A protein and the small-molecule ligand that binds it are described below.
Small molecule (SMILES): Nc1nc2c(ncn2CCCCC(F)(F)P(=O)(O)O)c(=O)[nH]1

Sequence of chain 3.A:
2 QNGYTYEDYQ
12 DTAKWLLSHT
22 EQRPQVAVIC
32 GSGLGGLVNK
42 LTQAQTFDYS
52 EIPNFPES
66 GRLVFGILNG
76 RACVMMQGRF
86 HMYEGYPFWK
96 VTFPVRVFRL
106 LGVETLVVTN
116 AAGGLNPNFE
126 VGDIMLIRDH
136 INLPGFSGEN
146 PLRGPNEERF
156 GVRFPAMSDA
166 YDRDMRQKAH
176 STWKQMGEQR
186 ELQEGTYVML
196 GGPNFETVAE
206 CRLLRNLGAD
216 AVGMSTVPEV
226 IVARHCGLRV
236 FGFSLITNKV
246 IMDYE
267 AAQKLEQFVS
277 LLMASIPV

Binding-site contacts:
Ligand atom C8 contacts residue ALA117 of chain 3.A at 3.8 Å (hydrophobic).
Ligand atom F16 contacts residue HIS86 of chain 3.A at 3.2 Å.
Ligand atom C13 contacts residue ALA116 of chain 3.A at 3.5 Å (hydrophobic).
Ligand atom C5 contacts residue GLY118 of chain 3.A at 3.7 Å.
Ligand atom N2 contacts residue GLU201 of chain 3.A at 2.6 Å (salt-bridge).
Ligand atom O6 contacts residue VAL245 of chain 3.A at 3.7 Å.
Ligand atom C14 contacts residue HIS86 of chain 3.A at 3.6 Å.
Ligand atom C2 contacts residue GLU201 of chain 3.A at 3.4 Å.
Ligand atom F15 contacts residue SER33 of chain 3.A at 3.6 Å.
Ligand atom O1P contacts residue ALA116 of chain 3.A at 3.8 Å.
Ligand atom N3 contacts residue GLY218 of chain 3.A at 3.6 Å.
Ligand atom O6 contacts residue PHE200 of chain 3.A at 3.5 Å.
Ligand atom P contacts residue ARG84 of chain 3.A at 3.7 Å.
Ligand atom O2P contacts residue SER33 of chain 3.A at 3.2 Å (h-bond).
Ligand atom O3P contacts residue ARG84 of chain 3.A at 3.0 Å (salt-bridge).
Ligand atom N7 contacts residue ASN243 of chain 3.A at 3.1 Å (h-bond).
Ligand atom C2 contacts residue VAL217 of chain 3.A at 3.8 Å (hydrophobic).
Ligand atom O1P contacts residue ARG84 of chain 3.A at 3.5 Å (salt-bridge).
Ligand atom O1P contacts residue ASN115 of chain 3.A at 3.2 Å.
Ligand atom O3P contacts residue HIS86 of chain 3.A at 2.9 Å (h-bond).
Ligand atom N7 contacts residue GLY118 of chain 3.A at 3.5 Å (h-bond).
Ligand atom F15 contacts residue HIS86 of chain 3.A at 3.3 Å.
Ligand atom C6 contacts residue PHE200 of chain 3.A at 3.6 Å (hydrophobic).
Ligand atom O1P contacts residue SER220 of chain 3.A at 2.7 Å (h-bond).
Ligand atom O6 contacts residue GLU201 of chain 3.A at 3.7 Å.
Ligand atom C10 contacts residue ALA116 of chain 3.A at 3.1 Å (hydrophobic).
Ligand atom N2 contacts residue VAL217 of chain 3.A at 3.3 Å.
Ligand atom N7 contacts residue PHE200 of chain 3.A at 3.3 Å.
Ligand atom C8 contacts residue ASN243 of chain 3.A at 3.8 Å.
Ligand atom N3 contacts residue VAL217 of chain 3.A at 3.6 Å (h-bond).
Ligand atom N1 contacts residue VAL217 of chain 3.A at 3.5 Å.
Ligand atom O3P contacts residue GLY32 of chain 3.A at 3.4 Å.
Ligand atom O2P contacts residue GLY32 of chain 3.A at 3.8 Å.
Ligand atom C4 contacts residue VAL217 of chain 3.A at 3.7 Å (hydrophobic).
Ligand atom N2 contacts residue MET219 of chain 3.A at 3.6 Å.
Ligand atom N3 contacts residue MET219 of chain 3.A at 3.8 Å.
Ligand atom C5 contacts residue PHE200 of chain 3.A at 3.4 Å (hydrophobic).
Ligand atom C6 contacts residue GLU201 of chain 3.A at 3.6 Å.
Ligand atom O2P contacts residue ALA116 of chain 3.A at 3.2 Å (h-bond).
Ligand atom N1 contacts residue GLU201 of chain 3.A at 2.6 Å (salt-bridge).